This small molecule binds to this protein.
Small molecule (SMILES): C[C@]12CC[C@@H]3c4ccc(O)cc4CC[C@H]3[C@@H]1C[C@@H](O)[C@H]2O

Binding-site contacts:
Ligand atom O1 contacts residue GLY218 of chain 1.A at 2.8 Å (h-bond).
Ligand atom C20 contacts residue PHE102 of chain 1.A at 4.0 Å (hydrophobic).
Ligand atom C19 contacts residue LEU85 of chain 1.A at 3.3 Å (hydrophobic).
Ligand atom C19 contacts residue LEU89 of chain 1.A at 3.8 Å (hydrophobic).
Ligand atom C17 contacts residue PHE102 of chain 1.A at 3.9 Å (hydrophobic).
Ligand atom C16 contacts residue PHE102 of chain 1.A at 4.0 Å (hydrophobic).
Ligand atom O3 contacts residue LEU85 of chain 1.A at 3.7 Å.
Ligand atom O1 contacts residue ILE122 of chain 1.A at 4.1 Å.
Ligand atom C6 contacts residue ILE119 of chain 1.A at 3.9 Å (hydrophobic).
Ligand atom C3 contacts residue LEU126 of chain 1.A at 4.0 Å (hydrophobic).
Ligand atom C18 contacts residue GLU51 of chain 1.A at 3.3 Å.
Ligand atom C4 contacts residue MET86 of chain 1.A at 3.7 Å (hydrophobic).
Ligand atom C8 contacts residue HIS221 of chain 1.A at 3.5 Å.
Ligand atom C8 contacts residue MET41 of chain 1.A at 4.1 Å (hydrophobic).
Ligand atom C17 contacts residue LEU47 of chain 1.A at 4.0 Å (hydrophobic).
Ligand atom C3 contacts residue MET86 of chain 1.A at 3.9 Å (hydrophobic).
Ligand atom C7 contacts residue GLY218 of chain 1.A at 4.2 Å.
Ligand atom C20 contacts residue LEU85 of chain 1.A at 4.1 Å (hydrophobic).
Ligand atom C20 contacts residue MET86 of chain 1.A at 4.1 Å (hydrophobic).
Ligand atom C6 contacts residue PHE123 of chain 1.A at 3.9 Å (hydrophobic).
Ligand atom C15 contacts residue LEU44 of chain 1.A at 3.2 Å (hydrophobic).
Ligand atom O3 contacts residue ARG92 of chain 1.A at 3.0 Å (salt-bridge).
Ligand atom O2 contacts residue GLY218 of chain 1.A at 3.8 Å.
Ligand atom O2 contacts residue LEU222 of chain 1.A at 3.5 Å (h-bond).
Ligand atom C18 contacts residue ARG92 of chain 1.A at 4.0 Å.
Ligand atom C4 contacts residue ILE122 of chain 1.A at 3.9 Å (hydrophobic).
Ligand atom C21 contacts residue PHE102 of chain 1.A at 3.8 Å (hydrophobic).
Ligand atom C17 contacts residue GLU51 of chain 1.A at 3.3 Å.
Ligand atom C20 contacts residue LEU89 of chain 1.A at 4.1 Å (hydrophobic).
Ligand atom O3 contacts residue GLU51 of chain 1.A at 2.6 Å (salt-bridge).
Ligand atom C18 contacts residue LEU85 of chain 1.A at 3.9 Å (hydrophobic).
Ligand atom O1 contacts residue HIS221 of chain 1.A at 4.2 Å.
Ligand atom C19 contacts residue MET86 of chain 1.A at 3.9 Å (hydrophobic).
Ligand atom C7 contacts residue HIS221 of chain 1.A at 3.9 Å.
Ligand atom C15 contacts residue ALA48 of chain 1.A at 4.0 Å (hydrophobic).
Ligand atom O2 contacts residue MET41 of chain 1.A at 3.7 Å.
Ligand atom C18 contacts residue PHE102 of chain 1.A at 4.1 Å (hydrophobic).
Ligand atom C2 contacts residue MET82 of chain 1.A at 3.9 Å (hydrophobic).
Ligand atom O2 contacts residue HIS221 of chain 1.A at 2.9 Å (h-bond).
Ligand atom C14 contacts residue LEU44 of chain 1.A at 3.8 Å (hydrophobic).

Sequence of chain 1.A:
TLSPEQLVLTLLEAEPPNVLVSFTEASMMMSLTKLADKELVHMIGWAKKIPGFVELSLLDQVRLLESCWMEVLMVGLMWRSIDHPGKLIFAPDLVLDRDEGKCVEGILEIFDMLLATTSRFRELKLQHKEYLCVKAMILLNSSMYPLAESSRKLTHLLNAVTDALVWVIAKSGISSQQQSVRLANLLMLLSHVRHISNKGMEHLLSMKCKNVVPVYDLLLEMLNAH